Binding-site contacts:
Ligand atom C4 contacts residue HIS92 of chain 1.C at 3.9 Å.
Ligand atom C3 contacts residue ASN89 of chain 1.C at 3.8 Å.
Ligand atom N2 contacts residue SER91 of chain 1.C at 4.0 Å.
Ligand atom C7 contacts residue ASN89 of chain 1.C at 3.1 Å.
Ligand atom C8 contacts residue SER91 of chain 1.C at 4.0 Å.
Ligand atom O7 contacts residue ASN89 of chain 1.C at 3.0 Å (h-bond).
Ligand atom C8 contacts residue ASN89 of chain 1.C at 4.3 Å.
Ligand atom C1 contacts residue ASN89 of chain 1.C at 1.4 Å.
Ligand atom O5 contacts residue ASN89 of chain 1.C at 2.4 Å (h-bond).
Ligand atom O3 contacts residue HIS92 of chain 1.C at 4.4 Å.
Ligand atom C6 contacts residue LYS88 of chain 1.C at 3.7 Å.
Ligand atom O7 contacts residue HIS92 of chain 1.C at 3.8 Å.
Ligand atom C8 contacts residue ASN90 of chain 1.C at 4.5 Å.
Ligand atom N2 contacts residue ASN89 of chain 1.C at 2.9 Å (h-bond).
Ligand atom C5 contacts residue HIS92 of chain 1.C at 3.6 Å.
Ligand atom O4 contacts residue HIS92 of chain 1.C at 3.7 Å.
Ligand atom C3 contacts residue HIS92 of chain 1.C at 3.5 Å.
Ligand atom C7 contacts residue SER91 of chain 1.C at 4.5 Å.
Ligand atom C5 contacts residue ASN89 of chain 1.C at 3.7 Å.
Ligand atom C5 contacts residue LYS88 of chain 1.C at 4.3 Å.
Ligand atom O5 contacts residue HIS92 of chain 1.C at 3.9 Å.
Ligand atom N2 contacts residue HIS92 of chain 1.C at 4.1 Å.
Ligand atom O6 contacts residue LYS88 of chain 1.C at 3.5 Å.
Ligand atom C7 contacts residue HIS92 of chain 1.C at 4.5 Å.
Ligand atom C4 contacts residue ASN89 of chain 1.C at 4.2 Å.
Ligand atom O5 contacts residue LYS88 of chain 1.C at 3.8 Å.
Ligand atom C2 contacts residue HIS92 of chain 1.C at 3.9 Å.
Ligand atom C2 contacts residue ASN89 of chain 1.C at 2.4 Å.
Ligand atom C1 contacts residue HIS92 of chain 1.C at 3.4 Å.

A small-molecule ligand and the protein it binds are described below.
Small molecule (SMILES): CC(=O)N[C@H]1[C@H](O[C@H]2[C@H](O)[C@@H](NC(C)=O)CO[C@@H]2CO)O[C@H](CO)[C@@H](O)[C@@H]1O

Sequence of chain 1.C:
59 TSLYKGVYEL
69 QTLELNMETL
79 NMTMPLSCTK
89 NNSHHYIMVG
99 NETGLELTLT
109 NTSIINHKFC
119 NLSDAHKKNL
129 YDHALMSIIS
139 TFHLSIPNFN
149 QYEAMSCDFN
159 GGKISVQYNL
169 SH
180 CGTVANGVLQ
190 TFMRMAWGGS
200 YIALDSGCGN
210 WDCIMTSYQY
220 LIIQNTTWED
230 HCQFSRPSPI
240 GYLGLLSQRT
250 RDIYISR